The small molecule below binds the protein below.
Small molecule (SMILES): CC(=O)N[C@H]1[C@H](O[C@H]2[C@H](O)[C@@H](NC(C)=O)CO[C@@H]2CO)O[C@H](CO)[C@@H](O[C@@H]2O[C@H](CO[C@H]3O[C@H](CO)[C@@H](O)[C@H](O)[C@@H]3O[C@@H]3O[C@H](CO)[C@@H](O)[C@H](O)[C@H]3NC(C)=O)[C@@H](O)[C@H](O[C@H]3O[C@H](CO)[C@@H](O)[C@H](O)[C@@H]3O[C@@H]3O[C@H](CO)[C@@H](O)[C@H](O)[C@H]3NC(C)=O)[C@@H]2O)[C@@H]1O

Sequence of chain 1.A:
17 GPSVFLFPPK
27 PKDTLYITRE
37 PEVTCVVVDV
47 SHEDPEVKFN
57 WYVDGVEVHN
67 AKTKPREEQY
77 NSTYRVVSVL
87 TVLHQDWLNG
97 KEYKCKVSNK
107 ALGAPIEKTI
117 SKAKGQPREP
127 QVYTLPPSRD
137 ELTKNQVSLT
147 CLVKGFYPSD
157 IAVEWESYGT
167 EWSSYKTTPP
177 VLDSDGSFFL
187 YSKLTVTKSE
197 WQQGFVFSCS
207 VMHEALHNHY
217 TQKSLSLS

Binding-site contacts:
Ligand atom C3 contacts residue VAL44 of chain 1.A at 4.2 Å (hydrophobic).
Ligand atom C1 contacts residue PHE23 of chain 1.A at 4.2 Å (hydrophobic).
Ligand atom O6 contacts residue PHE23 of chain 1.A at 3.8 Å.
Ligand atom C1 contacts residue PHE23 of chain 1.A at 4.1 Å (hydrophobic).
Ligand atom C3 contacts residue ASN77 of chain 1.A at 3.8 Å.
Ligand atom C1 contacts residue ASN77 of chain 1.A at 1.4 Å.
Ligand atom C2 contacts residue ASP45 of chain 1.A at 4.2 Å.
Ligand atom C8 contacts residue PHE21 of chain 1.A at 4.2 Å (hydrophobic).
Ligand atom C2 contacts residue PHE21 of chain 1.A at 4.0 Å (hydrophobic).
Ligand atom C6 contacts residue PHE23 of chain 1.A at 4.1 Å (hydrophobic).
Ligand atom C6 contacts residue GLN75 of chain 1.A at 3.7 Å.
Ligand atom C1 contacts residue PHE21 of chain 1.A at 3.8 Å (hydrophobic).
Ligand atom O4 contacts residue LYS26 of chain 1.A at 3.8 Å.
Ligand atom C2 contacts residue ASN77 of chain 1.A at 2.5 Å.
Ligand atom C3 contacts residue ASP45 of chain 1.A at 4.0 Å.
Ligand atom C3 contacts residue PHE21 of chain 1.A at 3.9 Å (hydrophobic).
Ligand atom N2 contacts residue ASN77 of chain 1.A at 2.7 Å (h-bond).
Ligand atom O3 contacts residue VAL44 of chain 1.A at 4.1 Å.
Ligand atom C5 contacts residue ASN77 of chain 1.A at 3.7 Å.
Ligand atom C4 contacts residue PHE21 of chain 1.A at 3.9 Å (hydrophobic).
Ligand atom O5 contacts residue PHE23 of chain 1.A at 3.5 Å.
Ligand atom C6 contacts residue PHE23 of chain 1.A at 3.2 Å (hydrophobic).
Ligand atom C7 contacts residue ASN77 of chain 1.A at 3.8 Å.
Ligand atom O5 contacts residue ASN77 of chain 1.A at 2.4 Å (h-bond).
Ligand atom C7 contacts residue ASP45 of chain 1.A at 3.9 Å.
Ligand atom O5 contacts residue GLN75 of chain 1.A at 4.1 Å.
Ligand atom C5 contacts residue GLN75 of chain 1.A at 3.8 Å.
Ligand atom C1 contacts residue THR79 of chain 1.A at 3.8 Å.
Ligand atom C6 contacts residue THR40 of chain 1.A at 3.8 Å.
Ligand atom O6 contacts residue PHE21 of chain 1.A at 3.6 Å.
Ligand atom C6 contacts residue PHE21 of chain 1.A at 4.0 Å (hydrophobic).
Ligand atom N2 contacts residue ASP45 of chain 1.A at 3.5 Å (salt-bridge).
Ligand atom O3 contacts residue LYS26 of chain 1.A at 3.8 Å.
Ligand atom O5 contacts residue VAL44 of chain 1.A at 3.6 Å.
Ligand atom C2 contacts residue PHE23 of chain 1.A at 3.7 Å (hydrophobic).
Ligand atom O3 contacts residue ASP45 of chain 1.A at 3.9 Å.
Ligand atom O5 contacts residue PHE21 of chain 1.A at 3.8 Å.
Ligand atom O4 contacts residue PHE21 of chain 1.A at 4.0 Å.
Ligand atom C5 contacts residue PHE23 of chain 1.A at 3.3 Å (hydrophobic).
Ligand atom O6 contacts residue PHE23 of chain 1.A at 4.1 Å.